Binding-site contacts:
Ligand atom CAI contacts residue MET101 of chain 1.A at 3.6 Å (hydrophobic).
Ligand atom CBI contacts residue LYS52 of chain 1.A at 3.8 Å.
Ligand atom CBI contacts residue ILE96 of chain 1.A at 3.8 Å (hydrophobic).
Ligand atom CAB contacts residue THR98 of chain 1.A at 3.5 Å.
Ligand atom NAH contacts residue MET101 of chain 1.A at 3.0 Å (h-bond).
Ligand atom CLA contacts residue THR98 of chain 1.A at 3.6 Å.
Ligand atom CAG contacts residue GLU99 of chain 1.A at 3.5 Å.
Ligand atom CAK contacts residue GLY104 of chain 1.A at 3.7 Å.
Ligand atom CBB contacts residue TYR100 of chain 1.A at 3.6 Å (hydrophobic).
Ligand atom NAH contacts residue ALA50 of chain 1.A at 3.9 Å.
Ligand atom CAP contacts residue TYR100 of chain 1.A at 3.7 Å (hydrophobic).
Ligand atom CAM contacts residue GLY104 of chain 1.A at 3.8 Å.
Ligand atom CAE contacts residue ALA50 of chain 1.A at 3.8 Å (hydrophobic).
Ligand atom CBG contacts residue GLU69 of chain 1.A at 3.5 Å.
Ligand atom CBF contacts residue SER162 of chain 1.A at 3.7 Å.
Ligand atom CBB contacts residue MET101 of chain 1.A at 3.5 Å (hydrophobic).
Ligand atom CLA contacts residue ALA50 of chain 1.A at 3.3 Å.
Ligand atom CAN contacts residue ILE25 of chain 1.A at 3.7 Å (hydrophobic).
Ligand atom OBA contacts residue GLU102 of chain 1.A at 3.8 Å.
Ligand atom NAD contacts residue THR98 of chain 1.A at 3.0 Å (h-bond).
Ligand atom CAL contacts residue GLY104 of chain 1.A at 3.5 Å.
Ligand atom CAU contacts residue LYS23 of chain 1.A at 3.5 Å.
Ligand atom NAJ contacts residue MET101 of chain 1.A at 2.7 Å (h-bond).
Ligand atom CAC contacts residue THR98 of chain 1.A at 3.6 Å.
Ligand atom NAJ contacts residue TYR100 of chain 1.A at 3.7 Å.
Ligand atom CAF contacts residue LEU152 of chain 1.A at 3.7 Å (hydrophobic).
Ligand atom NAD contacts residue ALA50 of chain 1.A at 3.9 Å.
Ligand atom CLA contacts residue ILE51 of chain 1.A at 3.7 Å.
Ligand atom CAG contacts residue LEU152 of chain 1.A at 3.6 Å (hydrophobic).
Ligand atom CAF contacts residue ALA50 of chain 1.A at 3.4 Å (hydrophobic).
Ligand atom CAG contacts residue ALA50 of chain 1.A at 3.4 Å (hydrophobic).
Ligand atom CAY contacts residue LYS23 of chain 1.A at 3.5 Å.
Ligand atom CLA contacts residue ILE96 of chain 1.A at 3.5 Å.
Ligand atom CBH contacts residue GLU69 of chain 1.A at 3.6 Å.
Ligand atom NAQ contacts residue TYR100 of chain 1.A at 3.4 Å (h-bond).
Ligand atom CAZ contacts residue TYR100 of chain 1.A at 3.3 Å (hydrophobic).
Ligand atom CAK contacts residue MET101 of chain 1.A at 3.4 Å (hydrophobic).
Ligand atom CLA contacts residue LYS52 of chain 1.A at 3.6 Å.
Ligand atom CAM contacts residue ILE25 of chain 1.A at 3.8 Å (hydrophobic).
Ligand atom CAR contacts residue TYR100 of chain 1.A at 3.5 Å (hydrophobic).

A small-molecule ligand and the protein it binds are described below.
Small molecule (SMILES): Cc1cccc(Cl)c1NC(=O)c1cnc(Nc2cccc(C(=O)NC3CCC(C(=O)O)CC3)c2)s1

Sequence of chain 1.A:
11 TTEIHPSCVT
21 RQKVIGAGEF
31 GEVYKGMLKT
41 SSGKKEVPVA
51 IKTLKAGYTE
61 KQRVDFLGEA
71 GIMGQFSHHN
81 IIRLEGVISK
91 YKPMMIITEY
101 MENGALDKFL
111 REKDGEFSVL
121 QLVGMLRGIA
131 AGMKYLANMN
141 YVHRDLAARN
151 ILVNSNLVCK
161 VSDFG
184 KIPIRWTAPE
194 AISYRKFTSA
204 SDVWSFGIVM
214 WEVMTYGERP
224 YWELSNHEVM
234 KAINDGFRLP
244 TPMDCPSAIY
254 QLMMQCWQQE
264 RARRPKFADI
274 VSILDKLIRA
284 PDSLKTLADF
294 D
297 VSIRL